This protein binds this small molecule.
Small molecule (SMILES): CC(=O)N[C@@H]1[C@@H](O)[C@H](O)[C@@H](CO)O[C@H]1O

Binding-site contacts:
Ligand atom O5 contacts residue ASN165 of chain 1.A at 2.4 Å (h-bond).
Ligand atom C4 contacts residue ASN165 of chain 1.A at 4.3 Å.
Ligand atom C7 contacts residue ASN165 of chain 1.A at 3.9 Å.
Ligand atom C6 contacts residue ASN165 of chain 1.A at 4.4 Å.
Ligand atom C1 contacts residue GLU132 of chain 1.A at 3.6 Å.
Ligand atom C3 contacts residue ASN165 of chain 1.A at 3.8 Å.
Ligand atom O6 contacts residue ASN165 of chain 1.A at 3.8 Å.
Ligand atom O6 contacts residue ASN164 of chain 1.A at 4.3 Å.
Ligand atom O5 contacts residue GLU132 of chain 1.A at 4.0 Å.
Ligand atom C1 contacts residue ASN165 of chain 1.A at 1.4 Å.
Ligand atom N2 contacts residue ASN165 of chain 1.A at 2.9 Å (h-bond).
Ligand atom C5 contacts residue ASN165 of chain 1.A at 3.7 Å.
Ligand atom C2 contacts residue ASN165 of chain 1.A at 2.5 Å.

Sequence of chain 1.A:
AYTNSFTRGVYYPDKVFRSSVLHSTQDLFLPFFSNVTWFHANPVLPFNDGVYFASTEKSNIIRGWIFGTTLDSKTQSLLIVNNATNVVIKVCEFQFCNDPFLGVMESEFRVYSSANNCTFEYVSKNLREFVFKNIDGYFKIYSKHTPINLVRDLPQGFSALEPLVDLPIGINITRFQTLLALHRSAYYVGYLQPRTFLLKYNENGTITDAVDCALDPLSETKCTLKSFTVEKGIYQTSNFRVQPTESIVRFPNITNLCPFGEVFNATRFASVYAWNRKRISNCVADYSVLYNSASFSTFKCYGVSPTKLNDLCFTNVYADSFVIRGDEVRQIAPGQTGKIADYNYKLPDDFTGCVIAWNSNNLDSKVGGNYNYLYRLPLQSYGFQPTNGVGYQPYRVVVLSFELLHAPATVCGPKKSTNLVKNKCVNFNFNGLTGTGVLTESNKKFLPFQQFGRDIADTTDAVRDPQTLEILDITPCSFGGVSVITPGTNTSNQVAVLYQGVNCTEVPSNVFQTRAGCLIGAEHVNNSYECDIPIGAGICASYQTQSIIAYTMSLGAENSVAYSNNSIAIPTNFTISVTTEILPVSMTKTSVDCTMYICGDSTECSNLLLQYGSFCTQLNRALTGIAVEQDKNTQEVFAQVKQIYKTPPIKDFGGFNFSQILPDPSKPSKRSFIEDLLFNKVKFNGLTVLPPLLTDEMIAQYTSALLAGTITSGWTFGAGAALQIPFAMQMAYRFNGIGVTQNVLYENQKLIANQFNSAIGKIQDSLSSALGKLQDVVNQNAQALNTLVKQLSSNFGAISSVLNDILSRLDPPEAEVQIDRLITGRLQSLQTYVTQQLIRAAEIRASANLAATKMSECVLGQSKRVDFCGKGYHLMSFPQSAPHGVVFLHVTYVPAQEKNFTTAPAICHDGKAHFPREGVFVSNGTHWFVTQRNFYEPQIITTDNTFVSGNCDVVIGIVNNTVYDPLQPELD